Binding-site contacts:
Ligand atom C contacts residue ARG164 of chain 1.J at 3.5 Å.
Ligand atom C5 contacts residue ARG423 of chain 1.J at 3.5 Å.
Ligand atom C3 contacts residue ASP397 of chain 1.J at 3.5 Å.
Ligand atom C2A contacts residue ARG423 of chain 1.J at 3.7 Å.
Ligand atom C2 contacts residue SER388 of chain 1.J at 3.3 Å.
Ligand atom C3 contacts residue ALA386 of chain 1.J at 3.5 Å (hydrophobic).
Ligand atom C4 contacts residue ASP397 of chain 1.J at 3.9 Å.
Ligand atom N2 contacts residue ARG423 of chain 1.J at 3.8 Å.
Ligand atom N2 contacts residue TYR163 of chain 1.J at 4.0 Å.
Ligand atom S3 contacts residue SER403 of chain 1.J at 3.3 Å (h-bond).
Ligand atom O3 contacts residue SER403 of chain 1.J at 2.6 Å (h-bond).
Ligand atom O2 contacts residue ARG164 of chain 1.J at 3.1 Å (salt-bridge).
Ligand atom C1A contacts residue ARG423 of chain 1.J at 3.6 Å.
Ligand atom N3 contacts residue PRO387 of chain 1.J at 3.6 Å.
Ligand atom C contacts residue SER403 of chain 1.J at 3.6 Å.
Ligand atom C1B contacts residue TYR163 of chain 1.J at 3.5 Å (hydrophobic).
Ligand atom O3 contacts residue ARG164 of chain 1.J at 3.9 Å.
Ligand atom C1 contacts residue ASP397 of chain 1.J at 3.8 Å.
Ligand atom C2 contacts residue ASP397 of chain 1.J at 3.4 Å.
Ligand atom CL5 contacts residue ARG423 of chain 1.J at 3.6 Å.
Ligand atom C2 contacts residue ALA386 of chain 1.J at 3.4 Å (hydrophobic).
Ligand atom O2 contacts residue TYR163 of chain 1.J at 3.4 Å.
Ligand atom C6 contacts residue ARG423 of chain 1.J at 3.7 Å.
Ligand atom C4 contacts residue ARG423 of chain 1.J at 3.6 Å.
Ligand atom N3 contacts residue ASP397 of chain 1.J at 3.6 Å.
Ligand atom C1 contacts residue SER388 of chain 1.J at 3.6 Å.
Ligand atom C6 contacts residue PHE389 of chain 1.J at 3.6 Å (hydrophobic).
Ligand atom C2 contacts residue PRO387 of chain 1.J at 3.5 Å (hydrophobic).
Ligand atom C1A contacts residue SER388 of chain 1.J at 3.8 Å.
Ligand atom C2A contacts residue PRO387 of chain 1.J at 3.8 Å (hydrophobic).
Ligand atom N2 contacts residue PHE389 of chain 1.J at 3.8 Å.
Ligand atom O3 contacts residue ARG423 of chain 1.J at 3.4 Å (salt-bridge).
Ligand atom N3 contacts residue ARG423 of chain 1.J at 3.1 Å (salt-bridge).
Ligand atom C4 contacts residue SER388 of chain 1.J at 3.9 Å.
Ligand atom C1B contacts residue SER403 of chain 1.J at 3.9 Å.
Ligand atom C3 contacts residue SER388 of chain 1.J at 3.4 Å.
Ligand atom O3 contacts residue TYR404 of chain 1.J at 3.8 Å.
Ligand atom O1 contacts residue TYR163 of chain 1.J at 3.0 Å.
Ligand atom C1 contacts residue ARG423 of chain 1.J at 3.8 Å.
Ligand atom C contacts residue TYR163 of chain 1.J at 4.0 Å (hydrophobic).

Sequence of chain 1.J:
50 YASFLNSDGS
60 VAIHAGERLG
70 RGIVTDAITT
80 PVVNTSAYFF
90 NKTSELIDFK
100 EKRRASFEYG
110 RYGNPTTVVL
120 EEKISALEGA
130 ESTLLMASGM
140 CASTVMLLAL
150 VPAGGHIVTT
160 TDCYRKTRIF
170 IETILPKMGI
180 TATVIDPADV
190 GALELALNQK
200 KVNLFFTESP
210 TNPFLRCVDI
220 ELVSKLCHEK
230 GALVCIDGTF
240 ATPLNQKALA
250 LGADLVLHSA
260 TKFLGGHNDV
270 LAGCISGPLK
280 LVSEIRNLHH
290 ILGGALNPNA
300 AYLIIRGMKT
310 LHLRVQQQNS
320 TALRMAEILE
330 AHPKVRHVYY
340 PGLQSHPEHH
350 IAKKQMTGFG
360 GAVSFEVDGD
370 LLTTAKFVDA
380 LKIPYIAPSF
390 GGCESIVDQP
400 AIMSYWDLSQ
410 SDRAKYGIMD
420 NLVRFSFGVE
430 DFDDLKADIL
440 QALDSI

This small molecule binds to this protein.
Small molecule (SMILES): O=C(O)CSc1nc(-c2cccc(Cl)c2)no1